Sequence of chain 1.A:
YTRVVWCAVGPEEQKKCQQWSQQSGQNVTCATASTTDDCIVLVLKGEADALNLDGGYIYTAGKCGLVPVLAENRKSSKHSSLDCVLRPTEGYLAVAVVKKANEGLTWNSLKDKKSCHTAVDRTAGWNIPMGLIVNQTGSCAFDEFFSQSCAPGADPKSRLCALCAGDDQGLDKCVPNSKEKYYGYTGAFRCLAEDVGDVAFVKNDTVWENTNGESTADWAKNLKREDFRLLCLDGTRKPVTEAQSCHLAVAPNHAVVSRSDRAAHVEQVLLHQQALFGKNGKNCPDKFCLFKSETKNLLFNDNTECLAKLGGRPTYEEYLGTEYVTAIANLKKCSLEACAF

This small molecule binds to this protein.
Small molecule (SMILES): CC(=O)N[C@H]1[C@H](O[C@H]2[C@H](O)[C@@H](NC(C)=O)CO[C@@H]2CO)O[C@H](CO)[C@@H](O[C@H]2O[C@H](CO)[C@@H](O)[C@H](O)[C@@H]2O)[C@@H]1O

Binding-site contacts:
Ligand atom C8 contacts residue ALA243 of chain 1.A at 3.9 Å (hydrophobic).
Ligand atom C8 contacts residue GLN244 of chain 1.A at 3.8 Å.
Ligand atom O7 contacts residue ASN204 of chain 1.A at 3.7 Å.
Ligand atom O5 contacts residue ASN204 of chain 1.A at 2.3 Å (h-bond).
Ligand atom O7 contacts residue ARG74 of chain 1.A at 4.3 Å.
Ligand atom C6 contacts residue SER76 of chain 1.A at 4.3 Å.
Ligand atom C8 contacts residue LEU93 of chain 1.A at 3.9 Å (hydrophobic).
Ligand atom C1 contacts residue TRP208 of chain 1.A at 3.7 Å (hydrophobic).
Ligand atom O7 contacts residue GLN244 of chain 1.A at 4.3 Å.
Ligand atom C5 contacts residue ASN204 of chain 1.A at 3.6 Å.
Ligand atom C2 contacts residue ASN204 of chain 1.A at 2.3 Å.
Ligand atom C2 contacts residue ARG74 of chain 1.A at 4.5 Å.
Ligand atom O2 contacts residue LYS75 of chain 1.A at 2.7 Å (salt-bridge).
Ligand atom C6 contacts residue ASP205 of chain 1.A at 3.5 Å.
Ligand atom C5 contacts residue TRP208 of chain 1.A at 3.6 Å (hydrophobic).
Ligand atom C4 contacts residue ASN204 of chain 1.A at 4.2 Å.
Ligand atom O5 contacts residue ASP205 of chain 1.A at 3.3 Å (salt-bridge).
Ligand atom O3 contacts residue LYS75 of chain 1.A at 3.9 Å.
Ligand atom O6 contacts residue SER76 of chain 1.A at 4.2 Å.
Ligand atom C7 contacts residue LEU93 of chain 1.A at 4.0 Å (hydrophobic).
Ligand atom C7 contacts residue ASN204 of chain 1.A at 3.4 Å.
Ligand atom O6 contacts residue ASP205 of chain 1.A at 2.5 Å (salt-bridge).
Ligand atom C8 contacts residue GLU214 of chain 1.A at 3.6 Å.
Ligand atom O6 contacts residue GLU209 of chain 1.A at 4.0 Å.
Ligand atom O6 contacts residue ARG74 of chain 1.A at 4.1 Å.
Ligand atom C3 contacts residue ASN204 of chain 1.A at 3.7 Å.
Ligand atom O7 contacts residue TRP208 of chain 1.A at 3.2 Å.
Ligand atom C6 contacts residue GLU209 of chain 1.A at 4.4 Å.
Ligand atom O5 contacts residue TRP208 of chain 1.A at 3.8 Å.
Ligand atom O7 contacts residue LEU93 of chain 1.A at 3.8 Å.
Ligand atom O6 contacts residue SER77 of chain 1.A at 4.4 Å.
Ligand atom N2 contacts residue ASN204 of chain 1.A at 2.8 Å (h-bond).
Ligand atom C1 contacts residue ASP205 of chain 1.A at 4.2 Å.
Ligand atom C7 contacts residue ALA243 of chain 1.A at 4.4 Å (hydrophobic).
Ligand atom C7 contacts residue TRP208 of chain 1.A at 4.2 Å (hydrophobic).
Ligand atom C2 contacts residue LYS75 of chain 1.A at 3.7 Å.
Ligand atom C1 contacts residue ASN204 of chain 1.A at 1.4 Å.
Ligand atom C5 contacts residue ASP205 of chain 1.A at 4.0 Å.
Ligand atom C1 contacts residue LYS75 of chain 1.A at 4.4 Å.
Ligand atom C6 contacts residue TRP208 of chain 1.A at 3.6 Å (hydrophobic).